Binding-site contacts:
Ligand atom OE2 contacts residue SER142 of chain 2.A at 3.3 Å (h-bond).
Ligand atom N contacts residue TYR61 of chain 2.A at 4.0 Å.
Ligand atom N contacts residue TYR220 of chain 2.A at 3.7 Å.
Ligand atom CA contacts residue GLU193 of chain 2.A at 3.4 Å.
Ligand atom O contacts residue TYR61 of chain 2.A at 3.5 Å.
Ligand atom OXT contacts residue PRO89 of chain 2.A at 3.8 Å.
Ligand atom O contacts residue GLY141 of chain 2.A at 3.4 Å.
Ligand atom O contacts residue ARG96 of chain 2.A at 2.8 Å (salt-bridge).
Ligand atom CA contacts residue THR91 of chain 2.A at 3.4 Å.
Ligand atom OXT contacts residue THR91 of chain 2.A at 2.9 Å (h-bond).
Ligand atom N contacts residue PRO89 of chain 2.A at 2.9 Å (h-bond).
Ligand atom OXT contacts residue TYR61 of chain 2.A at 3.5 Å.
Ligand atom C contacts residue THR91 of chain 2.A at 3.7 Å.
Ligand atom OE2 contacts residue LEU138 of chain 2.A at 4.1 Å.
Ligand atom CG contacts residue LEU138 of chain 2.A at 3.6 Å (hydrophobic).
Ligand atom C contacts residue ARG96 of chain 2.A at 3.5 Å.
Ligand atom CD contacts residue LEU138 of chain 2.A at 3.9 Å (hydrophobic).
Ligand atom OE2 contacts residue GLY141 of chain 2.A at 3.7 Å.
Ligand atom CA contacts residue PRO89 of chain 2.A at 4.1 Å (hydrophobic).
Ligand atom CD contacts residue THR143 of chain 2.A at 3.3 Å.
Ligand atom CG contacts residue TYR61 of chain 2.A at 4.3 Å (hydrophobic).
Ligand atom N contacts residue THR91 of chain 2.A at 2.9 Å (h-bond).
Ligand atom N contacts residue GLU193 of chain 2.A at 2.8 Å (salt-bridge).
Ligand atom N contacts residue SER142 of chain 2.A at 4.0 Å.
Ligand atom OXT contacts residue SER142 of chain 2.A at 4.0 Å.
Ligand atom CB contacts residue LEU138 of chain 2.A at 3.9 Å (hydrophobic).
Ligand atom CB contacts residue GLU193 of chain 2.A at 4.0 Å.
Ligand atom OXT contacts residue LEU90 of chain 2.A at 3.6 Å.
Ligand atom OE1 contacts residue GLU193 of chain 2.A at 3.7 Å.
Ligand atom CA contacts residue TYR61 of chain 2.A at 4.0 Å (hydrophobic).
Ligand atom CB contacts residue TYR61 of chain 2.A at 3.6 Å (hydrophobic).
Ligand atom C contacts residue TYR61 of chain 2.A at 3.7 Å (hydrophobic).
Ligand atom CG contacts residue GLU193 of chain 2.A at 3.5 Å.
Ligand atom OE2 contacts residue THR143 of chain 2.A at 3.1 Å (h-bond).
Ligand atom OXT contacts residue ARG96 of chain 2.A at 2.8 Å (salt-bridge).
Ligand atom C contacts residue SER142 of chain 2.A at 3.3 Å.
Ligand atom CD contacts residue GLU193 of chain 2.A at 3.9 Å.
Ligand atom OE1 contacts residue THR143 of chain 2.A at 2.6 Å (h-bond).
Ligand atom O contacts residue SER142 of chain 2.A at 2.8 Å (h-bond).
Ligand atom CA contacts residue SER142 of chain 2.A at 3.2 Å.

Sequence of chain 2.A:
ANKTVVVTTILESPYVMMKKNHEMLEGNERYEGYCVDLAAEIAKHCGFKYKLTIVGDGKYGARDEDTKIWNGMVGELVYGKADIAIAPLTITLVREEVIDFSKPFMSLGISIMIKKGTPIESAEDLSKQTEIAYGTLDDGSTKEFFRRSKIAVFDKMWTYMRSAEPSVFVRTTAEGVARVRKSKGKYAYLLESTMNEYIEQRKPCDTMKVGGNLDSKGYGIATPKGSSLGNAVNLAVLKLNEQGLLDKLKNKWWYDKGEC

This protein binds this small molecule.
Small molecule (SMILES): N[C@@H](CCC(=O)O)C(=O)O